Sequence of chain 54.A:
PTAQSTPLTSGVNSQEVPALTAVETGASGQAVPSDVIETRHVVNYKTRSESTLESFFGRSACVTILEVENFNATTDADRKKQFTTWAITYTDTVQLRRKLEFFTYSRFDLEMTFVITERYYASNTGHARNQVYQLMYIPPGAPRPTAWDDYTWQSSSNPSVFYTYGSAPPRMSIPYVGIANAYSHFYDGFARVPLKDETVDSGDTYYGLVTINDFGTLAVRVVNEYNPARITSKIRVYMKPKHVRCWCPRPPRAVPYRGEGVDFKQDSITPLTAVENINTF

The protein below binds the small molecule below.
Small molecule (SMILES): CCCCO[C@]1(C(=O)O)C[C@H](O)[C@@H](NC(C)=O)[C@H]([C@H](O)[C@H](O)CO)O1

Binding-site contacts:
Ligand atom O9 contacts residue TYR145 of chain 55.A at 4.3 Å.
Ligand atom N5 contacts residue TYR250 of chain 54.A at 3.9 Å.
Ligand atom C3 contacts residue PRO252 of chain 54.A at 4.3 Å (hydrophobic).
Ligand atom O4 contacts residue TYR145 of chain 55.A at 4.1 Å.
Ligand atom C11 contacts residue TYR145 of chain 55.A at 3.8 Å (hydrophobic).
Ligand atom C6 contacts residue ALA146 of chain 55.A at 4.3 Å (hydrophobic).
Ligand atom C1 contacts residue ALA146 of chain 55.A at 4.0 Å (hydrophobic).
Ligand atom O10 contacts residue TYR250 of chain 54.A at 2.3 Å (h-bond).
Ligand atom C10 contacts residue TYR250 of chain 54.A at 2.9 Å (hydrophobic).
Ligand atom O1A contacts residue ALA146 of chain 55.A at 3.2 Å.
Ligand atom O8 contacts residue ALA146 of chain 55.A at 3.4 Å.
Ligand atom O4 contacts residue PRO252 of chain 54.A at 4.0 Å.
Ligand atom C5 contacts residue TYR145 of chain 55.A at 3.4 Å (hydrophobic).
Ligand atom O1A contacts residue ASN148 of chain 55.A at 4.5 Å.
Ligand atom O1A contacts residue SER147 of chain 55.A at 3.1 Å (h-bond).
Ligand atom O4 contacts residue ASN251 of chain 54.A at 4.3 Å.
Ligand atom C4 contacts residue TYR250 of chain 54.A at 4.3 Å (hydrophobic).
Ligand atom C1 contacts residue SER147 of chain 55.A at 3.6 Å.
Ligand atom C4 contacts residue TYR145 of chain 55.A at 3.6 Å (hydrophobic).
Ligand atom C9 contacts residue TYR145 of chain 55.A at 4.2 Å (hydrophobic).
Ligand atom C6 contacts residue TYR145 of chain 55.A at 3.4 Å (hydrophobic).
Ligand atom O1B contacts residue PRO252 of chain 54.A at 3.4 Å.
Ligand atom C10 contacts residue TYR145 of chain 55.A at 3.6 Å (hydrophobic).
Ligand atom C1 contacts residue PRO252 of chain 54.A at 4.1 Å (hydrophobic).
Ligand atom C8 contacts residue ALA146 of chain 55.A at 4.4 Å (hydrophobic).
Ligand atom N5 contacts residue TYR145 of chain 55.A at 2.6 Å (h-bond).
Ligand atom C11 contacts residue ARG143 of chain 55.A at 3.9 Å.
Ligand atom C4 contacts residue PRO252 of chain 54.A at 4.3 Å (hydrophobic).
Ligand atom C11 contacts residue TYR250 of chain 54.A at 3.1 Å (hydrophobic).
Ligand atom O10 contacts residue ASN96 of chain 54.A at 4.3 Å.
Ligand atom O1B contacts residue ALA146 of chain 55.A at 4.3 Å.
Ligand atom C7 contacts residue TYR145 of chain 55.A at 3.9 Å (hydrophobic).
Ligand atom O1B contacts residue SER147 of chain 55.A at 2.6 Å (h-bond).
Ligand atom O4 contacts residue TYR250 of chain 54.A at 3.0 Å.

Sequence of chain 55.A:
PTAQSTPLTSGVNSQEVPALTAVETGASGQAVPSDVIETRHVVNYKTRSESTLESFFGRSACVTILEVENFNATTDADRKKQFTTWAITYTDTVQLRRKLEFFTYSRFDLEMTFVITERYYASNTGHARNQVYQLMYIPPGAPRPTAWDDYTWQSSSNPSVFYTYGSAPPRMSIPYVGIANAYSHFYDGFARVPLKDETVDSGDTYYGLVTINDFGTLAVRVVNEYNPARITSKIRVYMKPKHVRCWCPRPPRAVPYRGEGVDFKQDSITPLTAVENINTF